The small molecule below binds the protein below.
Small molecule (SMILES): CC[C@H](C)[C@H](NC(=O)[C@H](CC(C)C)NC(=O)[C@H](CO)NC(=O)CNC(=O)[C@@H](NC(=O)[C@@H](N)[C@@H](C)O)C(C)C)C(=O)N[C@H](C=O)CCC(N)=O

Sequence of chain 49.D:
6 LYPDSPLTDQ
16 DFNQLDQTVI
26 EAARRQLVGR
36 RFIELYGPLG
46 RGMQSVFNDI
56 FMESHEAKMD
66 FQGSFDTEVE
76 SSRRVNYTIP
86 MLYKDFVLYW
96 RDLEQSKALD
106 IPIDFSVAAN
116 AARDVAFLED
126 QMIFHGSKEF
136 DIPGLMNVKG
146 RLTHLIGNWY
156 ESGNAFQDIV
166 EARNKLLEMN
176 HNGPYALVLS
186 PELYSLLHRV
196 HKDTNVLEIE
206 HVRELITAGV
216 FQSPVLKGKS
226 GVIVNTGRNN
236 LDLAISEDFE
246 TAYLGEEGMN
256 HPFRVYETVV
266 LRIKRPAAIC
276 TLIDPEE

Binding-site contacts:
Ligand atom CD1 contacts residue ARG35 of chain 49.D at 4.5 Å.
Ligand atom CA contacts residue ASP243 of chain 49.D at 3.3 Å.
Ligand atom C contacts residue ASP243 of chain 49.D at 3.8 Å.
Ligand atom OE1 contacts residue ARG36 of chain 49.D at 3.8 Å.
Ligand atom CB contacts residue ARG29 of chain 49.D at 4.1 Å.
Ligand atom CB contacts residue PRO43 of chain 49.D at 3.8 Å (hydrophobic).
Ligand atom CD1 contacts residue LEU40 of chain 49.D at 3.8 Å (hydrophobic).
Ligand atom CD1 contacts residue ARG29 of chain 49.D at 4.4 Å.
Ligand atom NE2 contacts residue ARG36 of chain 49.D at 3.9 Å.
Ligand atom C contacts residue ARG35 of chain 49.D at 3.6 Å.
Ligand atom O contacts residue ASP243 of chain 49.D at 4.1 Å.
Ligand atom CA contacts residue ASP243 of chain 49.D at 4.3 Å.
Ligand atom CG contacts residue LEU40 of chain 49.D at 4.4 Å (hydrophobic).
Ligand atom CD1 contacts residue LEU32 of chain 49.D at 3.8 Å (hydrophobic).
Ligand atom OG contacts residue ARG29 of chain 49.D at 4.3 Å.
Ligand atom CG1 contacts residue ARG35 of chain 49.D at 4.2 Å.
Ligand atom C contacts residue ARG36 of chain 49.D at 3.2 Å.
Ligand atom N contacts residue ARG35 of chain 49.D at 4.1 Å.
Ligand atom CB contacts residue ARG35 of chain 49.D at 4.1 Å.
Ligand atom O contacts residue ARG36 of chain 49.D at 3.6 Å (salt-bridge).
Ligand atom N contacts residue ASP243 of chain 49.D at 2.8 Å (salt-bridge).
Ligand atom CA contacts residue PRO43 of chain 49.D at 4.4 Å (hydrophobic).
Ligand atom C contacts residue ARG35 of chain 49.D at 4.4 Å.
Ligand atom N contacts residue PRO43 of chain 49.D at 4.4 Å.
Ligand atom N contacts residue ASP243 of chain 49.D at 3.2 Å (salt-bridge).
Ligand atom CD contacts residue ARG36 of chain 49.D at 4.1 Å.
Ligand atom CB contacts residue ASP243 of chain 49.D at 4.3 Å.
Ligand atom O contacts residue ARG29 of chain 49.D at 3.8 Å.
Ligand atom CA contacts residue ARG35 of chain 49.D at 3.9 Å.
Ligand atom CG2 contacts residue LEU40 of chain 49.D at 4.2 Å (hydrophobic).
Ligand atom CA contacts residue ASP243 of chain 49.D at 4.4 Å.
Ligand atom CA contacts residue ARG29 of chain 49.D at 4.0 Å.
Ligand atom C contacts residue ASP243 of chain 49.D at 3.9 Å.
Ligand atom CB contacts residue ARG35 of chain 49.D at 3.5 Å.
Ligand atom O contacts residue ARG35 of chain 49.D at 3.1 Å (salt-bridge).
Ligand atom O contacts residue ARG35 of chain 49.D at 3.4 Å (salt-bridge).
Ligand atom OG contacts residue ILE25 of chain 49.D at 4.0 Å.
Ligand atom CG2 contacts residue ASP243 of chain 49.D at 3.3 Å.
Ligand atom CB contacts residue LEU40 of chain 49.D at 4.1 Å (hydrophobic).
Ligand atom CG2 contacts residue PRO43 of chain 49.D at 3.9 Å (hydrophobic).